The small molecule below binds the protein below.
Small molecule (SMILES): CNc1ccc(S(=O)(=O)NC)cc1N

Binding-site contacts:
Ligand atom N13 contacts residue ASN712 of chain 1.A at 4.0 Å.
Ligand atom C06 contacts residue GLU594 of chain 1.A at 4.0 Å.
Ligand atom O12 contacts residue SER1144 of chain 1.A at 3.5 Å (h-bond).
Ligand atom C04 contacts residue ASN712 of chain 1.A at 3.1 Å.
Ligand atom N02 contacts residue ARG713 of chain 1.A at 3.5 Å.
Ligand atom C07 contacts residue ASN1142 of chain 1.A at 3.7 Å.
Ligand atom O12 contacts residue PHE1141 of chain 1.A at 3.7 Å.
Ligand atom O12 contacts residue GLY1319 of chain 1.A at 4.3 Å.
Ligand atom C06 contacts residue ASN1142 of chain 1.A at 3.7 Å.
Ligand atom N13 contacts residue SER1144 of chain 1.A at 3.7 Å.
Ligand atom C08 contacts residue ASN1142 of chain 1.A at 3.5 Å.
Ligand atom O11 contacts residue ASN1142 of chain 1.A at 4.0 Å.
Ligand atom N13 contacts residue GLN1318 of chain 1.A at 3.0 Å (h-bond).
Ligand atom C03 contacts residue ASN1142 of chain 1.A at 3.9 Å.
Ligand atom C08 contacts residue ASN712 of chain 1.A at 3.6 Å.
Ligand atom N05 contacts residue ASN712 of chain 1.A at 3.7 Å.
Ligand atom N05 contacts residue GLU594 of chain 1.A at 3.5 Å (salt-bridge).
Ligand atom C09 contacts residue ASN712 of chain 1.A at 3.4 Å.
Ligand atom C03 contacts residue ARG713 of chain 1.A at 4.3 Å.
Ligand atom C14 contacts residue HIS847 of chain 1.A at 4.0 Å.
Ligand atom O12 contacts residue GLN1318 of chain 1.A at 3.2 Å (h-bond).
Ligand atom C09 contacts residue ASN1142 of chain 1.A at 3.5 Å.
Ligand atom S10 contacts residue GLN1318 of chain 1.A at 3.5 Å (h-bond).
Ligand atom N05 contacts residue ASN1142 of chain 1.A at 4.1 Å.
Ligand atom O11 contacts residue GLN1318 of chain 1.A at 3.5 Å.
Ligand atom O12 contacts residue ASN1142 of chain 1.A at 3.5 Å.
Ligand atom C07 contacts residue ASN712 of chain 1.A at 3.5 Å.
Ligand atom N02 contacts residue ASN712 of chain 1.A at 3.9 Å.
Ligand atom C14 contacts residue ASN712 of chain 1.A at 3.6 Å.
Ligand atom C06 contacts residue ASN712 of chain 1.A at 3.2 Å.
Ligand atom C01 contacts residue ASN1142 of chain 1.A at 4.1 Å.
Ligand atom C04 contacts residue ASN1142 of chain 1.A at 3.9 Å.
Ligand atom C03 contacts residue ASN712 of chain 1.A at 3.1 Å.
Ligand atom S10 contacts residue ASN1142 of chain 1.A at 4.1 Å.
Ligand atom O11 contacts residue SER1320 of chain 1.A at 3.0 Å (h-bond).
Ligand atom C01 contacts residue ARG713 of chain 1.A at 4.0 Å.
Ligand atom O12 contacts residue ILE1143 of chain 1.A at 3.2 Å (h-bond).
Ligand atom O11 contacts residue GLY1319 of chain 1.A at 3.6 Å (h-bond).
Ligand atom C14 contacts residue GLN1318 of chain 1.A at 4.2 Å.
Ligand atom C04 contacts residue GLU594 of chain 1.A at 4.2 Å.

Sequence of chain 1.A:
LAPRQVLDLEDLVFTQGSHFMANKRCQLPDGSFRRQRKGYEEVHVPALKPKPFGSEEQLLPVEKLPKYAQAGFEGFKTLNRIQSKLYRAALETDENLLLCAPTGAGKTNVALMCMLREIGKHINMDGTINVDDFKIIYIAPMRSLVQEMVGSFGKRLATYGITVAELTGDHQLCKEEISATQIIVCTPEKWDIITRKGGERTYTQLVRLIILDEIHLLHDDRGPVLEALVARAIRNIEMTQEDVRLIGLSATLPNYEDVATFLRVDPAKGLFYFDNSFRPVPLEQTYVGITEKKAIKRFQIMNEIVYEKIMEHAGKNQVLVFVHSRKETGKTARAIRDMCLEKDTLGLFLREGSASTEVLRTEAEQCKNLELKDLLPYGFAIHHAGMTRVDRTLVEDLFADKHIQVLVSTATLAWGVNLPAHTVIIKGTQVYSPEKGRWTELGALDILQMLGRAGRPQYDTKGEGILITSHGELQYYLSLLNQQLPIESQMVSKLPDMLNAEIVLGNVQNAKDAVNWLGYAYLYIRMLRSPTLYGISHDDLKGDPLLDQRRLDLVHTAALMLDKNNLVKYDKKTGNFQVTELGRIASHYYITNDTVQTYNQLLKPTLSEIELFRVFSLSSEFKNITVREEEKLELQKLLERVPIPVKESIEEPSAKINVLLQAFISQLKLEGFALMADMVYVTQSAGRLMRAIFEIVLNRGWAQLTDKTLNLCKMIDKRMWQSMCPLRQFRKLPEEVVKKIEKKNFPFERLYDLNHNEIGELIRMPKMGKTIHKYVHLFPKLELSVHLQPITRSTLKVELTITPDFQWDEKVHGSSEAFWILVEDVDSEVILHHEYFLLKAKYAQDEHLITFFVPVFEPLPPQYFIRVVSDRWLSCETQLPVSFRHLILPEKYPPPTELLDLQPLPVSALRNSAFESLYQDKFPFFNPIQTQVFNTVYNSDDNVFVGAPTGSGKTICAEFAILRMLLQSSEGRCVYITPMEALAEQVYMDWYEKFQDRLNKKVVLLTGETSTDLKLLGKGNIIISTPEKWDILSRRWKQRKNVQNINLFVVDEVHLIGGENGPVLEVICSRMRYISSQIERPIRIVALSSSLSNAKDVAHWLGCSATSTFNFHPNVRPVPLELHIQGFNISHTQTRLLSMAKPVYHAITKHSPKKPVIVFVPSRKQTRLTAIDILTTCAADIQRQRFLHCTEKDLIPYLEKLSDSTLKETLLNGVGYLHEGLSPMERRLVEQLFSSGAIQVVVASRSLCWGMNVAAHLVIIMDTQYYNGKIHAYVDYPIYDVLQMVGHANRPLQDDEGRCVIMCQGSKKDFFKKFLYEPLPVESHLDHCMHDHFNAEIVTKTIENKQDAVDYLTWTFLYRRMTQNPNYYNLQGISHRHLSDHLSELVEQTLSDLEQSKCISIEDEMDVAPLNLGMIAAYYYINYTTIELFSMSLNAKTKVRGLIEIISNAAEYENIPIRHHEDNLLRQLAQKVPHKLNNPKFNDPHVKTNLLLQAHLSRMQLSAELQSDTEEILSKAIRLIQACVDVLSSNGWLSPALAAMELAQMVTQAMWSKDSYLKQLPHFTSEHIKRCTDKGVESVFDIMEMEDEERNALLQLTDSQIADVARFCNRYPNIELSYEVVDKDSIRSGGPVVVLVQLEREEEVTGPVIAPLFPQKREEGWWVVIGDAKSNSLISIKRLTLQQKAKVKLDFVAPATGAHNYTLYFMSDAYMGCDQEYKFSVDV